Binding-site contacts:
Ligand atom C3 contacts residue ASN240 of chain 1.O at 4.0 Å.
Ligand atom C1 contacts residue ASN169 of chain 1.O at 1.4 Å.
Ligand atom O7 contacts residue ASN169 of chain 1.O at 4.1 Å.
Ligand atom C4 contacts residue ASN240 of chain 1.O at 4.0 Å.
Ligand atom C5 contacts residue ASN169 of chain 1.O at 3.6 Å.
Ligand atom C2 contacts residue ASN169 of chain 1.O at 2.2 Å.
Ligand atom N2 contacts residue ASN240 of chain 1.O at 3.2 Å (h-bond).
Ligand atom C7 contacts residue ALA242 of chain 1.O at 4.2 Å (hydrophobic).
Ligand atom C7 contacts residue ASN169 of chain 1.O at 3.7 Å.
Ligand atom C1 contacts residue ASN240 of chain 1.O at 3.8 Å.
Ligand atom C4 contacts residue ASN169 of chain 1.O at 4.1 Å.
Ligand atom N2 contacts residue ASP241 of chain 1.O at 4.5 Å.
Ligand atom O4 contacts residue ASN240 of chain 1.O at 3.9 Å.
Ligand atom N2 contacts residue ASN169 of chain 1.O at 2.8 Å (h-bond).
Ligand atom C5 contacts residue ASN240 of chain 1.O at 3.3 Å.
Ligand atom C8 contacts residue ALA242 of chain 1.O at 3.7 Å (hydrophobic).
Ligand atom O5 contacts residue ASN169 of chain 1.O at 2.3 Å (h-bond).
Ligand atom C6 contacts residue ASN240 of chain 1.O at 4.3 Å.
Ligand atom C8 contacts residue ASP241 of chain 1.O at 3.8 Å.
Ligand atom C2 contacts residue ASN240 of chain 1.O at 4.0 Å.
Ligand atom C7 contacts residue ASN240 of chain 1.O at 4.1 Å.
Ligand atom N2 contacts residue ALA242 of chain 1.O at 4.4 Å.
Ligand atom C8 contacts residue SER221 of chain 1.N at 3.9 Å.
Ligand atom O5 contacts residue ASN240 of chain 1.O at 3.9 Å.
Ligand atom C3 contacts residue ASN169 of chain 1.O at 3.6 Å.
Ligand atom C8 contacts residue ASN240 of chain 1.O at 4.1 Å.

Sequence of chain 1.N:
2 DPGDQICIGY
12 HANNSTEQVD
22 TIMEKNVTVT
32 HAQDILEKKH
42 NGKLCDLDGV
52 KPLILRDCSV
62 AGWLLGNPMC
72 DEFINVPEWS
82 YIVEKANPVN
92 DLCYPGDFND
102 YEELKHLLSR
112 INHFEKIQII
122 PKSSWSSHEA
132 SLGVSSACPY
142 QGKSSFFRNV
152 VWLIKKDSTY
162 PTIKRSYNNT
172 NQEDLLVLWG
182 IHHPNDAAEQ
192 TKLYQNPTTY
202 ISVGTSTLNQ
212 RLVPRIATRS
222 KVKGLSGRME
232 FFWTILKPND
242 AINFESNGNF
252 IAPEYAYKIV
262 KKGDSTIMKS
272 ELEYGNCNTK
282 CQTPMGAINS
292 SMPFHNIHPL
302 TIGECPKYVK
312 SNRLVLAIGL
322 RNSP

A small-molecule ligand and the protein it binds are described below.
Small molecule (SMILES): CC(=O)N[C@@H]1[C@@H](O)[C@H](O)[C@@H](CO)O[C@H]1O

Sequence of chain 1.O:
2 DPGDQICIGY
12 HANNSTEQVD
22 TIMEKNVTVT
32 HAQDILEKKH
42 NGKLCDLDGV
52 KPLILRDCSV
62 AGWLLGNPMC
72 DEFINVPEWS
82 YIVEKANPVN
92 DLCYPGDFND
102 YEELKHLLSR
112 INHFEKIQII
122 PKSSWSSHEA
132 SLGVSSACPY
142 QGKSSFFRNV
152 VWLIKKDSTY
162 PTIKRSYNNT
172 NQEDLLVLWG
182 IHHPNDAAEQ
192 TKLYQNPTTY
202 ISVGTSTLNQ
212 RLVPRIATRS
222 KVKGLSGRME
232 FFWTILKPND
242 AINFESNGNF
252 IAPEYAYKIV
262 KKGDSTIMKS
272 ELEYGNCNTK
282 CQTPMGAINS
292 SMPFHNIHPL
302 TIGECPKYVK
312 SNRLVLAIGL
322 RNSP